The small molecule below binds the protein below.
Small molecule (SMILES): O[C@@H]1[C@@H](O)[C@H](O)OC[C@H]1O

Sequence of chain 1.A:
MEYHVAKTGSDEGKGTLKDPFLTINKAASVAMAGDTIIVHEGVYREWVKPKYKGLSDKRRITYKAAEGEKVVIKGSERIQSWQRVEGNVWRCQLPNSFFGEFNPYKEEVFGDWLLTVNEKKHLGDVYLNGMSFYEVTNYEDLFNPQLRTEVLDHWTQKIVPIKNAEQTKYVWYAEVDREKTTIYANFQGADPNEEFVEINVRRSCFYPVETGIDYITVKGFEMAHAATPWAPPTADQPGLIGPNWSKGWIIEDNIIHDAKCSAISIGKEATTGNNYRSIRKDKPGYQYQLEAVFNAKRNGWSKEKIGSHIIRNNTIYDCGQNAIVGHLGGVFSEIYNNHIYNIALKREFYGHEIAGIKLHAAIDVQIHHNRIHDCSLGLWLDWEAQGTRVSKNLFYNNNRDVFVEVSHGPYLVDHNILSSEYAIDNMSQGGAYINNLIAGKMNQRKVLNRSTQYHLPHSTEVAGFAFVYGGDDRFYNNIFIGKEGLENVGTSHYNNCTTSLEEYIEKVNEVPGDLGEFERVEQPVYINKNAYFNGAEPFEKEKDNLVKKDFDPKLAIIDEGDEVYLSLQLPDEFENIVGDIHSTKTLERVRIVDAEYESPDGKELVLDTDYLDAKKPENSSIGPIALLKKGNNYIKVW

Binding-site contacts:
Ligand atom C2 contacts residue THR168 of chain 1.A at 3.5 Å.
Ligand atom C2 contacts residue PRO145 of chain 1.A at 4.4 Å (hydrophobic).
Ligand atom C1 contacts residue THR168 of chain 1.A at 3.6 Å.
Ligand atom O1 contacts residue ARG148 of chain 1.A at 2.8 Å (salt-bridge).
Ligand atom O1 contacts residue THR168 of chain 1.A at 2.7 Å (h-bond).
Ligand atom O5 contacts residue TYR134 of chain 1.A at 4.0 Å.
Ligand atom O1 contacts residue VAL171 of chain 1.A at 4.5 Å.
Ligand atom O3 contacts residue GLN146 of chain 1.A at 2.8 Å (h-bond).
Ligand atom C3 contacts residue PRO145 of chain 1.A at 4.4 Å (hydrophobic).
Ligand atom O4 contacts residue VAL136 of chain 1.A at 3.8 Å.
Ligand atom O3 contacts residue PRO145 of chain 1.A at 3.3 Å.
Ligand atom O1 contacts residue TYR134 of chain 1.A at 3.7 Å.
Ligand atom C3 contacts residue GLN146 of chain 1.A at 4.0 Å.
Ligand atom C1 contacts residue VAL171 of chain 1.A at 4.5 Å (hydrophobic).
Ligand atom O5 contacts residue VAL171 of chain 1.A at 3.6 Å.
Ligand atom C2 contacts residue ARG148 of chain 1.A at 3.7 Å.
Ligand atom O5 contacts residue VAL136 of chain 1.A at 3.7 Å.
Ligand atom O2 contacts residue THR168 of chain 1.A at 3.9 Å.
Ligand atom O4 contacts residue ASP141 of chain 1.A at 4.2 Å.
Ligand atom C5 contacts residue VAL171 of chain 1.A at 4.4 Å (hydrophobic).
Ligand atom C2 contacts residue GLN146 of chain 1.A at 3.5 Å.
Ligand atom O5 contacts residue ARG148 of chain 1.A at 4.5 Å.
Ligand atom C4 contacts residue VAL136 of chain 1.A at 3.5 Å (hydrophobic).
Ligand atom O2 contacts residue ARG148 of chain 1.A at 2.9 Å (salt-bridge).
Ligand atom O2 contacts residue GLN146 of chain 1.A at 2.6 Å (h-bond).
Ligand atom C5 contacts residue VAL136 of chain 1.A at 3.3 Å (hydrophobic).
Ligand atom C4 contacts residue VAL171 of chain 1.A at 4.4 Å (hydrophobic).
Ligand atom C1 contacts residue ARG148 of chain 1.A at 3.4 Å.
Ligand atom O5 contacts residue THR168 of chain 1.A at 4.2 Å.